The protein below binds the small molecule below.
Small molecule (SMILES): CC(=O)N[C@@H]1[C@@H](O)[C@H](O)[C@@H](CO)O[C@H]1O

Sequence of chain 1.A:
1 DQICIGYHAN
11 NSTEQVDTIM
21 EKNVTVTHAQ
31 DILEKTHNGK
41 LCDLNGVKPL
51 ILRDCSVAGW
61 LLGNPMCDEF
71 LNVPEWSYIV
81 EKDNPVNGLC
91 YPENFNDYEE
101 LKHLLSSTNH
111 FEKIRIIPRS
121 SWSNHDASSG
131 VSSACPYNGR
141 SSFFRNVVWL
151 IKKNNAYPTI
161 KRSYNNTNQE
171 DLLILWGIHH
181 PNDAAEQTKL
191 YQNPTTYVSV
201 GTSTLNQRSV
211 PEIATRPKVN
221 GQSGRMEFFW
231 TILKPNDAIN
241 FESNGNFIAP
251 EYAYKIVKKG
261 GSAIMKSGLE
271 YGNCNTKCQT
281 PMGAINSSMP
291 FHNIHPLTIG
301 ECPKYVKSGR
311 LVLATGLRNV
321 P

Binding-site contacts:
Ligand atom C7 contacts residue ASN11 of chain 1.A at 4.0 Å.
Ligand atom C8 contacts residue ASN11 of chain 1.A at 4.2 Å.
Ligand atom O5 contacts residue ASN11 of chain 1.A at 2.4 Å (h-bond).
Ligand atom O6 contacts residue ASN11 of chain 1.A at 4.4 Å.
Ligand atom C5 contacts residue ASN11 of chain 1.A at 3.7 Å.
Ligand atom C2 contacts residue ASN11 of chain 1.A at 2.4 Å.
Ligand atom C3 contacts residue ASN11 of chain 1.A at 3.8 Å.
Ligand atom N2 contacts residue ASN11 of chain 1.A at 2.9 Å (h-bond).
Ligand atom C4 contacts residue ASN11 of chain 1.A at 4.2 Å.
Ligand atom C1 contacts residue ASN11 of chain 1.A at 1.4 Å.